Binding-site contacts:
Ligand atom CAM contacts residue TRP24 of chain 1.C at 4.0 Å (hydrophobic).
Ligand atom CAS contacts residue GLU21 of chain 1.C at 3.3 Å.
Ligand atom CAA contacts residue TYR113 of chain 1.C at 4.0 Å (hydrophobic).
Ligand atom CAY contacts residue TRP24 of chain 1.C at 3.6 Å (hydrophobic).
Ligand atom CAP contacts residue TRP24 of chain 1.C at 3.6 Å (hydrophobic).
Ligand atom CAD contacts residue MET116 of chain 1.C at 3.5 Å (hydrophobic).
Ligand atom CAV contacts residue GLU21 of chain 1.C at 3.5 Å.
Ligand atom CAW contacts residue GLU21 of chain 1.C at 3.6 Å.
Ligand atom CAT contacts residue GLU21 of chain 1.C at 3.3 Å.
Ligand atom CAI contacts residue LEU20 of chain 1.C at 3.8 Å (hydrophobic).
Ligand atom CL contacts residue SER17 of chain 1.C at 3.9 Å.
Ligand atom CAH contacts residue GLY16 of chain 1.C at 4.2 Å.
Ligand atom CAR contacts residue ILE342 of chain 1.C at 3.9 Å (hydrophobic).
Ligand atom OAZ contacts residue TRP24 of chain 1.C at 3.6 Å.
Ligand atom CL contacts residue GLY16 of chain 1.C at 3.8 Å.
Ligand atom CAC contacts residue LEU20 of chain 1.C at 3.4 Å (hydrophobic).
Ligand atom CL contacts residue LEU20 of chain 1.C at 3.8 Å.
Ligand atom CAF contacts residue TRP24 of chain 1.C at 3.8 Å (hydrophobic).
Ligand atom CAM contacts residue MET116 of chain 1.C at 4.1 Å (hydrophobic).
Ligand atom OAQ contacts residue MET116 of chain 1.C at 3.1 Å (h-bond).
Ligand atom CAB contacts residue LEU20 of chain 1.C at 3.8 Å (hydrophobic).
Ligand atom CAS contacts residue ILE342 of chain 1.C at 4.0 Å (hydrophobic).
Ligand atom NAU contacts residue GLU21 of chain 1.C at 2.5 Å (salt-bridge).
Ligand atom OAQ contacts residue TRP24 of chain 1.C at 3.8 Å.
Ligand atom CAR contacts residue SER17 of chain 1.C at 3.4 Å.
Ligand atom CAI contacts residue TYR113 of chain 1.C at 3.3 Å (hydrophobic).
Ligand atom CAB contacts residue PHE117 of chain 1.C at 4.0 Å (hydrophobic).
Ligand atom CAH contacts residue TYR113 of chain 1.C at 3.9 Å (hydrophobic).
Ligand atom CAF contacts residue LEU20 of chain 1.C at 3.3 Å (hydrophobic).
Ligand atom CL contacts residue GLY52 of chain 1.C at 3.0 Å.
Ligand atom CAH contacts residue LEU20 of chain 1.C at 3.8 Å (hydrophobic).
Ligand atom CAW contacts residue TRP24 of chain 1.C at 3.5 Å (hydrophobic).
Ligand atom CAS contacts residue SER17 of chain 1.C at 3.9 Å.
Ligand atom CAA contacts residue MET116 of chain 1.C at 3.8 Å (hydrophobic).
Ligand atom NAO contacts residue TRP24 of chain 1.C at 3.8 Å.
Ligand atom CAC contacts residue TRP24 of chain 1.C at 3.7 Å (hydrophobic).
Ligand atom CL contacts residue TYR113 of chain 1.C at 3.7 Å.
Ligand atom CAD contacts residue TYR113 of chain 1.C at 3.7 Å (hydrophobic).
Ligand atom CAR contacts residue LEU20 of chain 1.C at 4.1 Å (hydrophobic).
Ligand atom CAJ contacts residue TYR113 of chain 1.C at 4.1 Å (hydrophobic).

The protein below binds the small molecule below.
Small molecule (SMILES): CC1=Nc2ccc(Cl)cc2[C@H](c2ccccc2)N1CCNC(=O)c1ccco1

Sequence of chain 1.C:
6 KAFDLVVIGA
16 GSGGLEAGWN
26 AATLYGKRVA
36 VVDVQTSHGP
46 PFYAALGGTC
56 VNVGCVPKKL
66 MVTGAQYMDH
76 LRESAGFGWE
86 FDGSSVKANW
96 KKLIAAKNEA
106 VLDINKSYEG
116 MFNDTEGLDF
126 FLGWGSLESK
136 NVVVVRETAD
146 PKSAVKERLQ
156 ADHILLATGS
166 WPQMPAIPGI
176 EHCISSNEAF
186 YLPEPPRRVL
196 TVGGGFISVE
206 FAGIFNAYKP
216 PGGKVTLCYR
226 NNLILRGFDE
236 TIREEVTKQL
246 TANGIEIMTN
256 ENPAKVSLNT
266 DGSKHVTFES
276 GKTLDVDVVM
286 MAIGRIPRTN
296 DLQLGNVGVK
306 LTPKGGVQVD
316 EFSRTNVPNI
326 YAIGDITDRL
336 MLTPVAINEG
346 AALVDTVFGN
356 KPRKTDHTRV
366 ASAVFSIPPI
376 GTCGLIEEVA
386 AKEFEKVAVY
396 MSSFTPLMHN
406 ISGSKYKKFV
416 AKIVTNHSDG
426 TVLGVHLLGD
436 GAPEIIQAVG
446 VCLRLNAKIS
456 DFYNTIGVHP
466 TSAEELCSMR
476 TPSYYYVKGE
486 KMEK